Sequence of chain 1.A:
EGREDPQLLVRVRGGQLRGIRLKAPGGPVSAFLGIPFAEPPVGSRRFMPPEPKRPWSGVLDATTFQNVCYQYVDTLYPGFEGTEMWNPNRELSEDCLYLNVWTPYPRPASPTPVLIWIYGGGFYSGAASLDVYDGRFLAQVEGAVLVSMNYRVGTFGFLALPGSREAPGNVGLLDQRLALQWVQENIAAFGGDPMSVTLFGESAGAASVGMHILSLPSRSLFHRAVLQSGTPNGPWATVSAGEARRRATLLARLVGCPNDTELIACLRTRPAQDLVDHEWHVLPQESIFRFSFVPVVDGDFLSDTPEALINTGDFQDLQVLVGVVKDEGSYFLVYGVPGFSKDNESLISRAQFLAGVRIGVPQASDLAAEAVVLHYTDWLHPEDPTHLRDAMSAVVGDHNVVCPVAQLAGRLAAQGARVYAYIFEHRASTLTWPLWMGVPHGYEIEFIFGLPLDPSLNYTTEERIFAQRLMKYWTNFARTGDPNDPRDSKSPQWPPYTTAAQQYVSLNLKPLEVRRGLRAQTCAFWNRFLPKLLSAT

A small-molecule ligand and the protein it binds are described below.
Small molecule (SMILES): CC(=O)N[C@@H]1[C@@H](O)[C@H](O)[C@@H](CO)O[C@H]1O

Binding-site contacts:
Ligand atom C5 contacts residue ASN464 of chain 1.A at 3.7 Å.
Ligand atom C8 contacts residue LEU463 of chain 1.A at 4.2 Å (hydrophobic).
Ligand atom C2 contacts residue ASN464 of chain 1.A at 2.5 Å.
Ligand atom N2 contacts residue SER462 of chain 1.A at 3.8 Å.
Ligand atom O7 contacts residue ASN464 of chain 1.A at 3.5 Å (h-bond).
Ligand atom C3 contacts residue ASN464 of chain 1.A at 3.8 Å.
Ligand atom C7 contacts residue ASN464 of chain 1.A at 3.4 Å.
Ligand atom N2 contacts residue ASN464 of chain 1.A at 2.9 Å (h-bond).
Ligand atom C4 contacts residue ASN464 of chain 1.A at 4.3 Å.
Ligand atom C8 contacts residue SER462 of chain 1.A at 4.1 Å.
Ligand atom O5 contacts residue ASN464 of chain 1.A at 2.5 Å (h-bond).
Ligand atom C1 contacts residue SER462 of chain 1.A at 4.4 Å.
Ligand atom C8 contacts residue ASN464 of chain 1.A at 4.4 Å.
Ligand atom C7 contacts residue SER462 of chain 1.A at 4.4 Å.
Ligand atom C1 contacts residue ASN464 of chain 1.A at 1.4 Å.